Binding-site contacts:
Ligand atom C7 contacts residue HIS280 of chain 1.A at 3.7 Å.
Ligand atom C1 contacts residue PHE391 of chain 1.A at 3.6 Å (hydrophobic).
Ligand atom C6 contacts residue PHE353 of chain 1.A at 3.0 Å (hydrophobic).
Ligand atom C14 contacts residue ASN254 of chain 1.A at 3.5 Å.
Ligand atom C14 contacts residue SER239 of chain 1.A at 3.4 Å.
Ligand atom O11 contacts residue HIS280 of chain 1.A at 3.2 Å (h-bond).
Ligand atom O9 contacts residue PHE391 of chain 1.A at 3.7 Å.
Ligand atom C8 contacts residue CO1 of chain 1.B at 3.5 Å.
Ligand atom C8 contacts residue HIS280 of chain 1.A at 3.7 Å.
Ligand atom N20 contacts residue PHE353 of chain 1.A at 3.5 Å.
Ligand atom C1 contacts residue PHE353 of chain 1.A at 3.7 Å (hydrophobic).
Ligand atom O9 contacts residue PHE353 of chain 1.A at 3.5 Å.
Ligand atom O11 contacts residue PHE391 of chain 1.A at 3.8 Å.
Ligand atom O9 contacts residue HIS280 of chain 1.A at 3.0 Å (h-bond).
Ligand atom C10 contacts residue CO1 of chain 1.B at 3.1 Å.
Ligand atom C18 contacts residue LEU340 of chain 1.A at 3.6 Å (hydrophobic).
Ligand atom O11 contacts residue CO1 of chain 1.B at 2.0 Å.
Ligand atom C12 contacts residue PHE391 of chain 1.A at 3.8 Å (hydrophobic).
Ligand atom C3 contacts residue GLY392 of chain 1.A at 3.2 Å.
Ligand atom F32 contacts residue LEU237 of chain 1.A at 3.8 Å.
Ligand atom O11 contacts residue HIS198 of chain 1.A at 3.0 Å (h-bond).
Ligand atom C7 contacts residue CO1 of chain 1.B at 3.0 Å.
Ligand atom C4 contacts residue PHE396 of chain 1.A at 3.8 Å (hydrophobic).
Ligand atom C5 contacts residue PHE353 of chain 1.A at 3.5 Å (hydrophobic).
Ligand atom O9 contacts residue CO1 of chain 1.B at 2.0 Å.
Ligand atom O11 contacts residue VAL200 of chain 1.A at 3.8 Å.
Ligand atom F32 contacts residue ILE266 of chain 1.A at 3.1 Å.
Ligand atom C3 contacts residue PHE396 of chain 1.A at 3.6 Å (hydrophobic).
Ligand atom F30 contacts residue GLN265 of chain 1.A at 3.0 Å.
Ligand atom O9 contacts residue GLU366 of chain 1.A at 3.0 Å (salt-bridge).
Ligand atom C13 contacts residue SER239 of chain 1.A at 3.4 Å.
Ligand atom O16 contacts residue PHE396 of chain 1.A at 3.8 Å.
Ligand atom F31 contacts residue SER235 of chain 1.A at 3.3 Å.
Ligand atom C18 contacts residue LEU399 of chain 1.A at 3.6 Å (hydrophobic).
Ligand atom C2 contacts residue PHE391 of chain 1.A at 3.1 Å (hydrophobic).
Ligand atom C12 contacts residue PRO252 of chain 1.A at 3.6 Å (hydrophobic).
Ligand atom F31 contacts residue LEU237 of chain 1.A at 3.5 Å.
Ligand atom C7 contacts residue PHE391 of chain 1.A at 3.5 Å (hydrophobic).
Ligand atom C10 contacts residue HIS280 of chain 1.A at 3.6 Å.
Ligand atom C19 contacts residue PHE353 of chain 1.A at 3.7 Å (hydrophobic).

Sequence of chain 1.A:
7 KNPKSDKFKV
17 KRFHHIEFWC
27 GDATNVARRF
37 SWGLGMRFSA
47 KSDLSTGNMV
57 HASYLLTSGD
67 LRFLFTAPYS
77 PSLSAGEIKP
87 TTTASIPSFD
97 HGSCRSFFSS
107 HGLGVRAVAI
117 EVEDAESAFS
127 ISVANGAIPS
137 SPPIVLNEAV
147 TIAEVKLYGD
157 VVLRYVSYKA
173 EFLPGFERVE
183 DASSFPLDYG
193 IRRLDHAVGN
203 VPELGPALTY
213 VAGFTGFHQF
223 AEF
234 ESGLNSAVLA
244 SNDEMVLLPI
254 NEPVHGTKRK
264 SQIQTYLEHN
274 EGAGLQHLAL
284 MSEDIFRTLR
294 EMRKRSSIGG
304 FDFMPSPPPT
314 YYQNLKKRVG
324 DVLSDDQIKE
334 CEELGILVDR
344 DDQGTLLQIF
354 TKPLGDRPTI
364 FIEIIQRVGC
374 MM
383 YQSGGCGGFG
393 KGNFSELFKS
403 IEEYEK

A small-molecule ligand and the protein it binds are described below.
Small molecule (SMILES): O=C1CCCC(O)=C1C(=O)c1ccc2c(c1)N(Cc1ccc(C(F)(F)F)cc1)C(=O)CS2